A protein and the small-molecule ligand that binds it are described below.
Small molecule (SMILES): CC(=O)N[C@@H]1[C@@H](O)[C@H](O)[C@@H](CO)O[C@H]1O

Binding-site contacts:
Ligand atom C5 contacts residue ASN652 of chain 1.C at 3.7 Å.
Ligand atom O7 contacts residue ASN652 of chain 1.C at 3.8 Å.
Ligand atom C8 contacts residue ASN652 of chain 1.C at 3.2 Å.
Ligand atom N2 contacts residue ASN652 of chain 1.C at 2.9 Å (h-bond).
Ligand atom C7 contacts residue ASN652 of chain 1.C at 3.1 Å.
Ligand atom C7 contacts residue TYR650 of chain 1.C at 4.0 Å (hydrophobic).
Ligand atom C3 contacts residue ASN652 of chain 1.C at 3.9 Å.
Ligand atom C1 contacts residue ASN652 of chain 1.C at 1.4 Å.
Ligand atom O5 contacts residue ASN652 of chain 1.C at 2.4 Å (h-bond).
Ligand atom C2 contacts residue ASN652 of chain 1.C at 2.6 Å.
Ligand atom C4 contacts residue ASN652 of chain 1.C at 4.3 Å.
Ligand atom O7 contacts residue TYR650 of chain 1.C at 3.4 Å (h-bond).
Ligand atom C8 contacts residue TYR650 of chain 1.C at 3.5 Å (hydrophobic).

Sequence of chain 1.C:
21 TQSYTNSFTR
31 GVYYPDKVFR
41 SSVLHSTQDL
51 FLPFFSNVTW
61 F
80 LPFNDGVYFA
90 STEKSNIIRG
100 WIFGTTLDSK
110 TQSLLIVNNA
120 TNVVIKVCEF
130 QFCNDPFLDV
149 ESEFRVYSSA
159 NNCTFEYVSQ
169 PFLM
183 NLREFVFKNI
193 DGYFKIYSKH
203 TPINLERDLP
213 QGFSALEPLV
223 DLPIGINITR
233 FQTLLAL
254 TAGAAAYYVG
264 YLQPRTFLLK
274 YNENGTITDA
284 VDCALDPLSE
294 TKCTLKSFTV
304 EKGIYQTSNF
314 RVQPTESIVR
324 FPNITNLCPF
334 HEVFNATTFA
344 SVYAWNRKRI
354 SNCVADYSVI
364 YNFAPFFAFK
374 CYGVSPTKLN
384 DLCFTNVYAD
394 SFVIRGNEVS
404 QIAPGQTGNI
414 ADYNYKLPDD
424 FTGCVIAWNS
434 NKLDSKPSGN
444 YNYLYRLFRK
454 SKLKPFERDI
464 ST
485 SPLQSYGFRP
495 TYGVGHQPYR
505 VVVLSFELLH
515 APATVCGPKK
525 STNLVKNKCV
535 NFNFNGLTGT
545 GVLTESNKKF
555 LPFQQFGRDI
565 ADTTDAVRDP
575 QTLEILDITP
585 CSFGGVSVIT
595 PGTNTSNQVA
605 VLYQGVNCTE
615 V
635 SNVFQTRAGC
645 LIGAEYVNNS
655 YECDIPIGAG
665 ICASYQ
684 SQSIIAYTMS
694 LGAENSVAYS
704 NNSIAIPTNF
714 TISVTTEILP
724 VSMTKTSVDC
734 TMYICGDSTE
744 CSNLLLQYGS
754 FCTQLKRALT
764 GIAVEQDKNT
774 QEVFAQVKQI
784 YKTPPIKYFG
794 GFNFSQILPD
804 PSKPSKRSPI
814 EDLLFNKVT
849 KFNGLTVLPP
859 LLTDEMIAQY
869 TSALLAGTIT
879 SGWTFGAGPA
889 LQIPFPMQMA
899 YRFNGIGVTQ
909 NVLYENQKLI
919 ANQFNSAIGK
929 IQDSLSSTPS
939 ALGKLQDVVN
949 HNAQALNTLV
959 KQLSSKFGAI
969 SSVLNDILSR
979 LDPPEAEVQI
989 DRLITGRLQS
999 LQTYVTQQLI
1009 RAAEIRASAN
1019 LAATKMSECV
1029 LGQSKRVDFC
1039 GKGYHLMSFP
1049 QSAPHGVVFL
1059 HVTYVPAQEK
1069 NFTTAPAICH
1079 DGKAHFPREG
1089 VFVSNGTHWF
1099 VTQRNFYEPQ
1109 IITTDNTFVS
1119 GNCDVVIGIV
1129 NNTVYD